The small molecule below binds the protein below.
Small molecule (SMILES): N[C@@H](Cc1c[nH]c2ccccc12)C(=O)O

Sequence of chain 1.M:
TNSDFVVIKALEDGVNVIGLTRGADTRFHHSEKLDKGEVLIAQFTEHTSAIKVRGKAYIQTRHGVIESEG

Binding-site contacts:
Ligand atom CD1 contacts residue SER51 of chain 1.N at 3.4 Å.
Ligand atom CZ3 contacts residue GLY21 of chain 1.M at 3.7 Å.
Ligand atom NE1 contacts residue GLN45 of chain 1.M at 2.9 Å (h-bond).
Ligand atom O contacts residue SER51 of chain 1.N at 3.0 Å (h-bond).
Ligand atom CB contacts residue THR23 of chain 1.N at 3.7 Å.
Ligand atom CB contacts residue SER51 of chain 1.N at 3.4 Å.
Ligand atom C contacts residue GLY25 of chain 1.N at 3.5 Å.
Ligand atom CB contacts residue THR28 of chain 1.N at 3.4 Å.
Ligand atom CZ2 contacts residue ALA44 of chain 1.M at 3.9 Å (hydrophobic).
Ligand atom CA contacts residue THR23 of chain 1.N at 3.8 Å.
Ligand atom CZ2 contacts residue THR50 of chain 1.M at 4.0 Å.
Ligand atom OXT contacts residue THR50 of chain 1.M at 2.9 Å (h-bond).
Ligand atom CZ3 contacts residue HIS32 of chain 1.M at 4.0 Å.
Ligand atom NE1 contacts residue ALA44 of chain 1.M at 3.8 Å.
Ligand atom N contacts residue THR28 of chain 1.N at 2.9 Å (h-bond).
Ligand atom O contacts residue GLY25 of chain 1.N at 3.0 Å (h-bond).
Ligand atom CD2 contacts residue THR50 of chain 1.M at 4.0 Å.
Ligand atom OXT contacts residue HIS49 of chain 1.M at 3.8 Å.
Ligand atom O contacts residue ARG24 of chain 1.N at 3.6 Å.
Ligand atom CE3 contacts residue HIS31 of chain 1.M at 4.0 Å.
Ligand atom CA contacts residue GLY25 of chain 1.N at 3.5 Å.
Ligand atom CD1 contacts residue THR47 of chain 1.M at 3.8 Å.
Ligand atom N contacts residue THR23 of chain 1.N at 2.8 Å (h-bond).
Ligand atom N contacts residue ARG24 of chain 1.N at 3.8 Å.
Ligand atom OXT contacts residue THR47 of chain 1.M at 2.5 Å (h-bond).
Ligand atom CE2 contacts residue ALA44 of chain 1.M at 4.0 Å (hydrophobic).
Ligand atom CE2 contacts residue THR50 of chain 1.M at 3.9 Å.
Ligand atom CE3 contacts residue HIS32 of chain 1.M at 3.9 Å.
Ligand atom N contacts residue ASP27 of chain 1.N at 3.0 Å (salt-bridge).
Ligand atom C contacts residue THR47 of chain 1.M at 3.4 Å.
Ligand atom CA contacts residue SER51 of chain 1.N at 4.0 Å.
Ligand atom CD1 contacts residue GLN45 of chain 1.M at 3.6 Å.
Ligand atom CA contacts residue THR28 of chain 1.N at 3.2 Å.
Ligand atom C contacts residue THR50 of chain 1.M at 4.0 Å.
Ligand atom CE2 contacts residue GLN45 of chain 1.M at 3.9 Å.
Ligand atom CG contacts residue SER51 of chain 1.N at 3.8 Å.
Ligand atom C contacts residue SER51 of chain 1.N at 3.6 Å.
Ligand atom O contacts residue THR47 of chain 1.M at 3.6 Å (h-bond).
Ligand atom CH2 contacts residue GLY21 of chain 1.M at 3.6 Å.
Ligand atom N contacts residue GLY25 of chain 1.N at 2.7 Å (h-bond).

Sequence of chain 1.N:
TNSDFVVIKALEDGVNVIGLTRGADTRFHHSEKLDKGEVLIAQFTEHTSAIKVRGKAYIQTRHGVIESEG